This small molecule binds to this protein.
Small molecule (SMILES): CO[P](=O)(O)O[C@H]1[C@@H](O)[C@H](n2ccc(=O)[nH]c2=O)O[C@@H]1COP(=O)(O)O

Binding-site contacts:
Ligand atom C5' contacts residue ARG125 of chain 2.A at 4.1 Å.
Ligand atom OP1 contacts residue ARG125 of chain 2.A at 2.9 Å (salt-bridge).
Ligand atom O5' contacts residue ARG125 of chain 2.A at 3.0 Å (salt-bridge).
Ligand atom C2 contacts residue ARG125 of chain 2.A at 3.8 Å.
Ligand atom N3 contacts residue ARG125 of chain 2.A at 3.6 Å (salt-bridge).
Ligand atom C5 contacts residue ARG125 of chain 2.A at 3.5 Å.
Ligand atom C1' contacts residue ARG125 of chain 2.A at 4.2 Å.
Ligand atom O5' contacts residue ARG131 of chain 2.A at 2.6 Å (salt-bridge).
Ligand atom OP3 contacts residue ARG125 of chain 2.A at 2.8 Å.
Ligand atom C5' contacts residue SER77 of chain 2.A at 4.4 Å.
Ligand atom O3' contacts residue ARG125 of chain 2.A at 4.0 Å.
Ligand atom OP2 contacts residue SER77 of chain 2.A at 4.1 Å.
Ligand atom C5' contacts residue ARG131 of chain 2.A at 3.2 Å.
Ligand atom P contacts residue ARG125 of chain 2.A at 3.7 Å.
Ligand atom C5' contacts residue MET76 of chain 2.A at 4.3 Å (hydrophobic).
Ligand atom OP2 contacts residue ARG131 of chain 2.A at 3.7 Å.
Ligand atom C4' contacts residue ARG125 of chain 2.A at 4.4 Å.
Ligand atom C2' contacts residue ARG125 of chain 2.A at 3.6 Å.
Ligand atom C3' contacts residue ARG125 of chain 2.A at 3.3 Å.
Ligand atom O2 contacts residue ARG125 of chain 2.A at 3.9 Å.
Ligand atom C6 contacts residue ARG125 of chain 2.A at 3.5 Å.
Ligand atom P contacts residue ARG131 of chain 2.A at 3.5 Å.
Ligand atom O4 contacts residue ARG125 of chain 2.A at 3.8 Å.
Ligand atom C4 contacts residue ARG125 of chain 2.A at 3.5 Å.
Ligand atom OP1 contacts residue ARG131 of chain 2.A at 3.4 Å (salt-bridge).
Ligand atom N1 contacts residue ARG125 of chain 2.A at 3.7 Å.

Sequence of chain 2.A:
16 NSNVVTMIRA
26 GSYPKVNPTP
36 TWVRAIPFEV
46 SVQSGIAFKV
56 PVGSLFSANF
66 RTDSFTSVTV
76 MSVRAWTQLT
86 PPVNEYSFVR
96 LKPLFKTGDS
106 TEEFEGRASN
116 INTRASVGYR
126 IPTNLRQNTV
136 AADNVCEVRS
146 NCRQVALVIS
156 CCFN